This small molecule binds to this protein.
Small molecule (SMILES): CC(=O)N[C@H]1[C@H](O[C@H]2[C@H](O)[C@@H](NC(C)=O)CO[C@@H]2CO)O[C@H](CO)[C@@H](O[C@@H]2O[C@H](CO)[C@@H](O)[C@H](O[C@H]3O[C@H](CO)[C@@H](O)[C@H](O)[C@@H]3O[C@@H]3O[C@H](CO)[C@@H](O)[C@H](O)[C@@H]3O)[C@@H]2O)[C@@H]1O

Sequence of chain 2.A:
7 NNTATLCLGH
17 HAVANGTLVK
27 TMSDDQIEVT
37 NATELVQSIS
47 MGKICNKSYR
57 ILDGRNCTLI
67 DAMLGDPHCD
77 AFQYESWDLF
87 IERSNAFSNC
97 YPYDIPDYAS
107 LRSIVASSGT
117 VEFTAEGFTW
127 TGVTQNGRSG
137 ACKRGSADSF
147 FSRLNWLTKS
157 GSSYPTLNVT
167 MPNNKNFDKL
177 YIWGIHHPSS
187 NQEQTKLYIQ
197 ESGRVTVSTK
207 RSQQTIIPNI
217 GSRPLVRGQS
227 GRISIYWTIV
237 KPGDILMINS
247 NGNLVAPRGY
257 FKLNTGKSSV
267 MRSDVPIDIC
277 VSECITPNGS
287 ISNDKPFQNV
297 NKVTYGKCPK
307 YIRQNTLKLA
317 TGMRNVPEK

Binding-site contacts:
Ligand atom C1 contacts residue ASN284 of chain 2.A at 1.5 Å.
Ligand atom O5 contacts residue ASN297 of chain 2.A at 3.5 Å (h-bond).
Ligand atom N2 contacts residue VAL296 of chain 2.A at 3.4 Å (h-bond).
Ligand atom C4 contacts residue ASN284 of chain 2.A at 4.3 Å.
Ligand atom O6 contacts residue ASN297 of chain 2.A at 3.6 Å.
Ligand atom C8 contacts residue VAL296 of chain 2.A at 4.1 Å (hydrophobic).
Ligand atom O6 contacts residue GLU69 of chain 2.B at 3.4 Å (salt-bridge).
Ligand atom C2 contacts residue ASN284 of chain 2.A at 2.6 Å.
Ligand atom C7 contacts residue VAL296 of chain 2.A at 4.1 Å (hydrophobic).
Ligand atom C7 contacts residue ASN284 of chain 2.A at 3.9 Å.
Ligand atom C1 contacts residue ASN297 of chain 2.A at 3.5 Å.
Ligand atom O7 contacts residue ASN284 of chain 2.A at 4.1 Å.
Ligand atom C6 contacts residue ASN297 of chain 2.A at 4.4 Å.
Ligand atom C5 contacts residue ASN284 of chain 2.A at 3.6 Å.
Ligand atom C8 contacts residue ASN295 of chain 2.A at 4.4 Å.
Ligand atom N2 contacts residue ASN284 of chain 2.A at 3.1 Å (h-bond).
Ligand atom C5 contacts residue ASN297 of chain 2.A at 3.9 Å.
Ligand atom O6 contacts residue PRO283 of chain 2.A at 3.9 Å.
Ligand atom C2 contacts residue VAL296 of chain 2.A at 4.1 Å (hydrophobic).
Ligand atom C6 contacts residue GLU69 of chain 2.B at 4.4 Å.
Ligand atom C1 contacts residue VAL296 of chain 2.A at 3.6 Å (hydrophobic).
Ligand atom O5 contacts residue ASN284 of chain 2.A at 2.3 Å (h-bond).
Ligand atom C3 contacts residue ASN284 of chain 2.A at 3.9 Å.

Sequence of chain 2.B:
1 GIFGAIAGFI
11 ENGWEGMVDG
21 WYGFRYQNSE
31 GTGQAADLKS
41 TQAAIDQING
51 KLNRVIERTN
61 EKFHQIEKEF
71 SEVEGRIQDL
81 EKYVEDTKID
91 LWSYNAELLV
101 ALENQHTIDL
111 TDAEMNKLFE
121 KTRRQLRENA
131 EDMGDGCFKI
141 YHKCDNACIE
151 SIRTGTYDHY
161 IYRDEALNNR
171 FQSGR